This protein binds this small molecule.
Small molecule (SMILES): O=c1[nH]cnc2c1ncn2[C@@H]1O[C@H](COP(=O)(O)O)[C@@H](O)[C@H]1O

Binding-site contacts:
Ligand atom N7 contacts residue MET298 of chain 1.B at 3.2 Å (h-bond).
Ligand atom P contacts residue SER213 of chain 1.B at 3.7 Å.
Ligand atom C5 contacts residue MET298 of chain 1.B at 3.8 Å (hydrophobic).
Ligand atom C3' contacts residue ASP248 of chain 1.B at 3.4 Å.
Ligand atom O2P contacts residue SER272 of chain 1.B at 2.9 Å (h-bond).
Ligand atom C4' contacts residue ASP248 of chain 1.B at 3.5 Å.
Ligand atom O2P contacts residue SER213 of chain 1.B at 2.8 Å (h-bond).
Ligand atom O4' contacts residue GLY212 of chain 1.B at 3.7 Å.
Ligand atom O3' contacts residue ALA67 of chain 1.B at 3.4 Å.
Ligand atom C6 contacts residue GLU328 of chain 1.B at 3.7 Å.
Ligand atom O3P contacts residue GLY250 of chain 1.B at 2.9 Å (h-bond).
Ligand atom O5' contacts residue GLY212 of chain 1.B at 3.4 Å.
Ligand atom C6 contacts residue GLY299 of chain 1.B at 3.7 Å.
Ligand atom O6 contacts residue GLY329 of chain 1.B at 3.8 Å.
Ligand atom C5 contacts residue ILE214 of chain 1.B at 3.6 Å (hydrophobic).
Ligand atom O1P contacts residue MET270 of chain 1.B at 3.5 Å.
Ligand atom O2' contacts residue ASP248 of chain 1.B at 2.5 Å (salt-bridge).
Ligand atom O5' contacts residue GLY249 of chain 1.B at 3.6 Å.
Ligand atom O6 contacts residue GLY297 of chain 1.B at 3.4 Å.
Ligand atom C8 contacts residue MET69 of chain 1.B at 3.4 Å (hydrophobic).
Ligand atom C2' contacts residue ASP248 of chain 1.B at 3.7 Å.
Ligand atom C2 contacts residue CYS215 of chain 1.B at 3.1 Å (hydrophobic).
Ligand atom O3' contacts residue ASP248 of chain 1.B at 2.5 Å (salt-bridge).
Ligand atom O6 contacts residue GLY299 of chain 1.B at 2.5 Å (h-bond).
Ligand atom O3P contacts residue SER213 of chain 1.B at 2.9 Å (h-bond).
Ligand atom N7 contacts residue MET69 of chain 1.B at 3.7 Å.
Ligand atom N1 contacts residue GLU328 of chain 1.B at 3.0 Å (salt-bridge).
Ligand atom O1P contacts residue SER272 of chain 1.B at 3.7 Å.
Ligand atom O3P contacts residue GLY212 of chain 1.B at 3.4 Å.
Ligand atom O6 contacts residue MET298 of chain 1.B at 3.1 Å (h-bond).
Ligand atom O3' contacts residue MET269 of chain 1.B at 3.5 Å (h-bond).
Ligand atom P contacts residue TYR295 of chain 1.B at 3.8 Å.
Ligand atom N7 contacts residue ILE214 of chain 1.B at 3.3 Å.
Ligand atom C2 contacts residue GLU328 of chain 1.B at 3.6 Å.
Ligand atom N3 contacts residue CYS215 of chain 1.B at 3.4 Å.
Ligand atom N7 contacts residue GLY297 of chain 1.B at 3.4 Å.
Ligand atom O1P contacts residue GLY271 of chain 1.B at 2.8 Å (h-bond).
Ligand atom C8 contacts residue ILE214 of chain 1.B at 3.5 Å (hydrophobic).
Ligand atom C5' contacts residue TYR295 of chain 1.B at 3.5 Å (hydrophobic).
Ligand atom O2P contacts residue TYR295 of chain 1.B at 2.6 Å (h-bond).

Sequence of chain 1.B:
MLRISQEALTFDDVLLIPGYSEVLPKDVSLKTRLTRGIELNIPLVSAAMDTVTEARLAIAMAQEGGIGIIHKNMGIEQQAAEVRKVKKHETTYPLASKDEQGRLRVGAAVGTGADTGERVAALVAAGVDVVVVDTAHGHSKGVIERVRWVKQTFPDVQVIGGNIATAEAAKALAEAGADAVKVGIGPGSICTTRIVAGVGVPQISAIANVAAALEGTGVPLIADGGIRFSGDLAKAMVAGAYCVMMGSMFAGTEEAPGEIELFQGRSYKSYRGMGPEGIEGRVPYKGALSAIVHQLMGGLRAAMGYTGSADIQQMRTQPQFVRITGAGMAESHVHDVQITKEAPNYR